The small molecule below binds the protein below.
Small molecule (SMILES): CC(C)CC(=O)N[C@H](C(=O)N[C@H](C(=O)N[C@@H](CC(C)C)[C@@H](O)CC(=O)N[C@@H](C)C(=O)N[C@@H](CC(C)C)[C@@H](O)CC(=O)O)C(C)C)C(C)C

Sequence of chain 1.B:
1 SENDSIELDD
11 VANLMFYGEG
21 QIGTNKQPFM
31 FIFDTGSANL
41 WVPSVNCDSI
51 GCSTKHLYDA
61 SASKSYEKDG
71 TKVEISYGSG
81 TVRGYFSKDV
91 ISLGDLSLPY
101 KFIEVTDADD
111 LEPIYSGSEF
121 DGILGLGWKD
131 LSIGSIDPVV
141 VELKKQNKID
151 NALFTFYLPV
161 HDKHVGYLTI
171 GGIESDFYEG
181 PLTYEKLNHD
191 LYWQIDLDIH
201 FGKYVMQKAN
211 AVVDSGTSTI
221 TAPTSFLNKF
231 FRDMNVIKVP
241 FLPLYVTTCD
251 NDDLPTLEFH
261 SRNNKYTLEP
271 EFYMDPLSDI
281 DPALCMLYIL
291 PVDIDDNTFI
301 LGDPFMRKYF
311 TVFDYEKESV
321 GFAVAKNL

Binding-site contacts:
Ligand atom O contacts residue THR217 of chain 1.B at 3.4 Å.
Ligand atom CG2 contacts residue ILE114 of chain 1.B at 3.7 Å (hydrophobic).
Ligand atom N contacts residue SER218 of chain 1.B at 3.6 Å.
Ligand atom CB contacts residue ASP34 of chain 1.B at 3.3 Å.
Ligand atom N contacts residue TYR77 of chain 1.B at 3.7 Å.
Ligand atom N contacts residue THR217 of chain 1.B at 3.7 Å.
Ligand atom CG contacts residue ILE123 of chain 1.B at 3.6 Å (hydrophobic).
Ligand atom CM contacts residue ASP214 of chain 1.B at 3.6 Å.
Ligand atom N contacts residue SER76 of chain 1.B at 2.6 Å (h-bond).
Ligand atom N contacts residue SER79 of chain 1.B at 2.9 Å (h-bond).
Ligand atom CB contacts residue GLY216 of chain 1.B at 2.9 Å.
Ligand atom O contacts residue GLY78 of chain 1.B at 2.9 Å (h-bond).
Ligand atom O contacts residue TYR192 of chain 1.B at 3.3 Å (h-bond).
Ligand atom N contacts residue GLY216 of chain 1.B at 3.2 Å (h-bond).
Ligand atom CA contacts residue SER76 of chain 1.B at 3.1 Å.
Ligand atom O contacts residue GLY78 of chain 1.B at 3.1 Å (h-bond).
Ligand atom O contacts residue TYR77 of chain 1.B at 3.4 Å.
Ligand atom N contacts residue GLY36 of chain 1.B at 3.3 Å (h-bond).
Ligand atom CA contacts residue TYR77 of chain 1.B at 3.6 Å (hydrophobic).
Ligand atom C contacts residue SER76 of chain 1.B at 3.2 Å.
Ligand atom OH contacts residue ASP34 of chain 1.B at 2.8 Å (salt-bridge).
Ligand atom O contacts residue SER79 of chain 1.B at 3.1 Å (h-bond).
Ligand atom CA contacts residue GLY216 of chain 1.B at 3.6 Å.
Ligand atom OH contacts residue GLY216 of chain 1.B at 3.4 Å.
Ligand atom C contacts residue SER79 of chain 1.B at 3.6 Å.
Ligand atom CG2 contacts residue MET15 of chain 1.B at 3.4 Å (hydrophobic).
Ligand atom O contacts residue GLY216 of chain 1.B at 3.7 Å.
Ligand atom CD2 contacts residue ILE123 of chain 1.B at 3.4 Å (hydrophobic).
Ligand atom CG1 contacts residue TYR288 of chain 1.B at 2.9 Å (hydrophobic).
Ligand atom CH contacts residue ASP34 of chain 1.B at 3.0 Å.
Ligand atom CD1 contacts residue TYR77 of chain 1.B at 3.7 Å (hydrophobic).
Ligand atom CA contacts residue SER76 of chain 1.B at 3.8 Å.
Ligand atom CH contacts residue ASP214 of chain 1.B at 3.6 Å.
Ligand atom O contacts residue SER218 of chain 1.B at 3.2 Å (h-bond).
Ligand atom CG contacts residue ASP34 of chain 1.B at 3.4 Å.
Ligand atom CA contacts residue ASP34 of chain 1.B at 3.7 Å.
Ligand atom OH contacts residue ASP214 of chain 1.B at 2.4 Å (salt-bridge).
Ligand atom CG2 contacts residue LEU290 of chain 1.B at 3.3 Å (hydrophobic).
Ligand atom CA contacts residue SER79 of chain 1.B at 3.3 Å.
Ligand atom CB contacts residue SER76 of chain 1.B at 3.6 Å.